Binding-site contacts:
Ligand atom O8 contacts residue ARG77 of chain 60.D at 3.6 Å.
Ligand atom C6 contacts residue ASN93 of chain 60.D at 3.2 Å.
Ligand atom O10 contacts residue THR291 of chain 60.D at 3.8 Å.
Ligand atom O4 contacts residue VAL296 of chain 60.D at 4.0 Å.
Ligand atom C6 contacts residue THR94 of chain 60.D at 4.2 Å.
Ligand atom C4 contacts residue HIS298 of chain 60.D at 3.7 Å.
Ligand atom C3 contacts residue GLY78 of chain 60.D at 4.0 Å.
Ligand atom O3 contacts residue ARG77 of chain 60.D at 4.3 Å.
Ligand atom O3 contacts residue GLY78 of chain 60.D at 3.8 Å.
Ligand atom O8 contacts residue TYR72 of chain 60.D at 3.7 Å.
Ligand atom C4 contacts residue GLY78 of chain 60.D at 3.8 Å.
Ligand atom C5 contacts residue TYR72 of chain 60.D at 3.6 Å (hydrophobic).
Ligand atom O4 contacts residue ARG77 of chain 60.D at 4.3 Å.
Ligand atom O1A contacts residue GLY78 of chain 60.D at 4.1 Å.
Ligand atom C1 contacts residue TYR72 of chain 60.D at 3.8 Å (hydrophobic).
Ligand atom C4 contacts residue TYR72 of chain 60.D at 3.4 Å (hydrophobic).
Ligand atom C3 contacts residue ARG77 of chain 60.D at 3.4 Å.
Ligand atom O4 contacts residue HIS298 of chain 60.D at 2.6 Å (h-bond).
Ligand atom C2 contacts residue ARG77 of chain 60.D at 4.0 Å.
Ligand atom C6 contacts residue TYR72 of chain 60.D at 3.8 Å (hydrophobic).
Ligand atom O1B contacts residue TYR72 of chain 60.D at 4.0 Å.
Ligand atom O1B contacts residue ARG77 of chain 60.D at 2.8 Å (salt-bridge).
Ligand atom C10 contacts residue TYR72 of chain 60.D at 3.8 Å (hydrophobic).
Ligand atom N5 contacts residue TYR72 of chain 60.D at 3.0 Å (h-bond).
Ligand atom O6 contacts residue ASN93 of chain 60.D at 3.4 Å (h-bond).
Ligand atom O1A contacts residue TYR72 of chain 60.D at 3.3 Å.
Ligand atom C11 contacts residue ASP85 of chain 60.E at 3.6 Å.
Ligand atom O4 contacts residue ILE79 of chain 60.D at 4.2 Å.
Ligand atom O3 contacts residue VAL296 of chain 60.D at 4.3 Å.
Ligand atom C4 contacts residue ARG77 of chain 60.D at 4.1 Å.
Ligand atom O1A contacts residue ARG77 of chain 60.D at 2.8 Å (salt-bridge).
Ligand atom C1 contacts residue ARG77 of chain 60.D at 3.4 Å.
Ligand atom C3 contacts residue HIS298 of chain 60.D at 3.9 Å.
Ligand atom O4 contacts residue TYR72 of chain 60.D at 3.9 Å.
Ligand atom O3 contacts residue ASN80 of chain 60.D at 3.8 Å.
Ligand atom C11 contacts residue TYR72 of chain 60.D at 4.0 Å (hydrophobic).
Ligand atom O4 contacts residue THR291 of chain 60.D at 4.0 Å.
Ligand atom O4 contacts residue GLY78 of chain 60.D at 3.1 Å (h-bond).
Ligand atom C4 contacts residue VAL296 of chain 60.D at 4.2 Å (hydrophobic).
Ligand atom C3 contacts residue VAL296 of chain 60.D at 3.5 Å (hydrophobic).

Sequence of chain 60.E:
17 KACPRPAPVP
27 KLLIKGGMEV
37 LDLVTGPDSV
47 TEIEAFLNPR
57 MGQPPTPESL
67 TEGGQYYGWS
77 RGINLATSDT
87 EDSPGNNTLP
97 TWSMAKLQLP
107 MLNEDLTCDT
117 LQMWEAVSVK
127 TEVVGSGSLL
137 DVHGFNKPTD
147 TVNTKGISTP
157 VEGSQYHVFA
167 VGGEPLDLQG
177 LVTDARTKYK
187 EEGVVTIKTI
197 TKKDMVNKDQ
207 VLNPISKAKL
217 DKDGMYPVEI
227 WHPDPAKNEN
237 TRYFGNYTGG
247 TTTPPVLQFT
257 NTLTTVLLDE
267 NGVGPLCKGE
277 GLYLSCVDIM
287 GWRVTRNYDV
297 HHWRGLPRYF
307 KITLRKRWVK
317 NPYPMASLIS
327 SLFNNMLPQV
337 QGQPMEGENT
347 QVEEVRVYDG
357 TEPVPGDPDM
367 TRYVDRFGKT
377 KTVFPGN

Sequence of chain 60.D:
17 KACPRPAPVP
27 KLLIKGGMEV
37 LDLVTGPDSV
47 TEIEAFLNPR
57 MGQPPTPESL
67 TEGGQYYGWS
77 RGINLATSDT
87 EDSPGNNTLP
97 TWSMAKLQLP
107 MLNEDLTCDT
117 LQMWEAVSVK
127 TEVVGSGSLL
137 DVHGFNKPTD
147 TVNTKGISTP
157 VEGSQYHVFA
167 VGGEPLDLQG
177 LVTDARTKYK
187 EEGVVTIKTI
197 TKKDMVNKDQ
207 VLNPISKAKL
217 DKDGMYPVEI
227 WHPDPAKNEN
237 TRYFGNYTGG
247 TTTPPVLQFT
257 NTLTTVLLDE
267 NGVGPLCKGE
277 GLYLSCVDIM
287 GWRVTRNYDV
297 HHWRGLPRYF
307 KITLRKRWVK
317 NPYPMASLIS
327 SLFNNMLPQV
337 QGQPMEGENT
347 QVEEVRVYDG

This protein binds this small molecule.
Small molecule (SMILES): CC(=O)N[C@H]1[C@H]([C@H](O)[C@H](O)CO)O[C@@](O[C@H]2[C@@H](O)[C@@H](CO)O[C@@H](O[C@H]3[C@H](O)[C@@H](O)[C@H](O)O[C@@H]3CO)[C@@H]2O)(C(=O)O)C[C@@H]1O